Binding-site contacts:
Ligand atom OXT contacts residue THR27 of chain 3.B at 2.9 Å (h-bond).
Ligand atom C7 contacts residue PHE1 of chain 3.B at 4.3 Å (hydrophobic).
Ligand atom CA contacts residue THR27 of chain 3.B at 4.0 Å.
Ligand atom CB contacts residue PRO28 of chain 3.B at 3.2 Å (hydrophobic).
Ligand atom OXT contacts residue PRO28 of chain 3.B at 3.9 Å.
Ligand atom O contacts residue GLY1 of chain 3.A at 4.0 Å.
Ligand atom C8 contacts residue PHE1 of chain 3.B at 4.5 Å (hydrophobic).
Ligand atom N contacts residue PRO28 of chain 3.B at 1.3 Å.
Ligand atom CG contacts residue PRO28 of chain 3.B at 3.8 Å (hydrophobic).
Ligand atom CA contacts residue GLY1 of chain 3.A at 4.0 Å.
Ligand atom C6 contacts residue PHE1 of chain 3.B at 4.5 Å (hydrophobic).
Ligand atom C contacts residue GLY1 of chain 3.A at 4.2 Å.
Ligand atom C contacts residue PRO28 of chain 3.B at 3.6 Å (hydrophobic).
Ligand atom C contacts residue THR27 of chain 3.B at 4.0 Å.
Ligand atom CA contacts residue PRO28 of chain 3.B at 2.4 Å (hydrophobic).
Ligand atom C23 contacts residue GLU21 of chain 6.B at 4.4 Å.
Ligand atom N contacts residue THR27 of chain 3.B at 3.1 Å (h-bond).

Sequence of chain 3.A:
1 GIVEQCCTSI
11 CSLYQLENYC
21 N

Sequence of chain 3.B:
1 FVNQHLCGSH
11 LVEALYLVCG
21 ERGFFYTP

The protein below binds the small molecule below.
Small molecule (SMILES): C[C@H](CCC(=O)NCCCC[C@H](N)C(=O)O)[C@H]1CC[C@H]2[C@@H]3CC[C@@H]4CC(=O)CC[C@]4(C)[C@H]3CC[C@]12C

Sequence of chain 6.B:
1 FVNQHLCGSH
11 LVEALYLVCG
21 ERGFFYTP